Sequence of chain 2.C:
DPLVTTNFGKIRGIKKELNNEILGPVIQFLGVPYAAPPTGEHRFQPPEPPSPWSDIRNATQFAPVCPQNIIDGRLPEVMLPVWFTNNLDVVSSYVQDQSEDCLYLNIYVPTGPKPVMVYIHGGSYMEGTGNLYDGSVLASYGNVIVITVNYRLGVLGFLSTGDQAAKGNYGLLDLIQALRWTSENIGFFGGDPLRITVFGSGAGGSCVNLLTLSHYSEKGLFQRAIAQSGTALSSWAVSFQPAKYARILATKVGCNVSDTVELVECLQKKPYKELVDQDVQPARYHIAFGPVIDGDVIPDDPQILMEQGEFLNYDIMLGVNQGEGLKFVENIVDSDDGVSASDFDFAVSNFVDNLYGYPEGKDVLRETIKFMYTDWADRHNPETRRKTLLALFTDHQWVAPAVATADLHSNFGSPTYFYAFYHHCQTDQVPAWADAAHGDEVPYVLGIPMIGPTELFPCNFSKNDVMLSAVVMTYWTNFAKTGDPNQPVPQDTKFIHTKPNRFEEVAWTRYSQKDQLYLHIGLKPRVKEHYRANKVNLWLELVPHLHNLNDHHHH

Binding-site contacts:
Ligand atom O5 contacts residue ASN273 of chain 2.C at 2.4 Å (h-bond).
Ligand atom C7 contacts residue ASN273 of chain 2.C at 3.9 Å.
Ligand atom O5 contacts residue ARG264 of chain 2.C at 3.8 Å.
Ligand atom C1 contacts residue ASN273 of chain 2.C at 1.4 Å.
Ligand atom O7 contacts residue ASN273 of chain 2.C at 4.1 Å.
Ligand atom C1 contacts residue ARG264 of chain 2.C at 3.6 Å.
Ligand atom C4 contacts residue ASN273 of chain 2.C at 4.2 Å.
Ligand atom C3 contacts residue ARG264 of chain 2.C at 4.4 Å.
Ligand atom O7 contacts residue THR268 of chain 2.C at 3.1 Å (h-bond).
Ligand atom C2 contacts residue ASN273 of chain 2.C at 2.4 Å.
Ligand atom C7 contacts residue ARG264 of chain 2.C at 4.4 Å.
Ligand atom C3 contacts residue ASN273 of chain 2.C at 3.8 Å.
Ligand atom N2 contacts residue ARG264 of chain 2.C at 3.9 Å.
Ligand atom C7 contacts residue THR268 of chain 2.C at 3.3 Å.
Ligand atom N2 contacts residue ASN273 of chain 2.C at 2.9 Å (h-bond).
Ligand atom C2 contacts residue THR268 of chain 2.C at 4.3 Å.
Ligand atom C8 contacts residue THR268 of chain 2.C at 4.4 Å.
Ligand atom C5 contacts residue ASN273 of chain 2.C at 3.7 Å.
Ligand atom N2 contacts residue THR268 of chain 2.C at 3.4 Å (h-bond).
Ligand atom C5 contacts residue ARG264 of chain 2.C at 4.0 Å.

This small molecule binds to this protein.
Small molecule (SMILES): CC(=O)N[C@@H]1[C@@H](O)[C@H](O)[C@@H](CO)O[C@H]1O